Binding-site contacts:
Ligand atom C8 contacts residue GLN143 of chain 1.B at 3.4 Å.
Ligand atom O5 contacts residue ASN185 of chain 1.B at 2.4 Å (h-bond).
Ligand atom O7 contacts residue THR186 of chain 1.B at 3.7 Å.
Ligand atom C7 contacts residue SER187 of chain 1.B at 4.0 Å.
Ligand atom C8 contacts residue SER187 of chain 1.B at 4.0 Å.
Ligand atom C5 contacts residue ASN185 of chain 1.B at 3.6 Å.
Ligand atom C8 contacts residue GLN208 of chain 1.B at 4.0 Å.
Ligand atom O7 contacts residue ASN185 of chain 1.B at 2.9 Å (h-bond).
Ligand atom O5 contacts residue GLN208 of chain 1.B at 4.5 Å.
Ligand atom C1 contacts residue ASN185 of chain 1.B at 1.5 Å.
Ligand atom C7 contacts residue GLN143 of chain 1.B at 4.0 Å.
Ligand atom C5 contacts residue GLN208 of chain 1.B at 4.4 Å.
Ligand atom N2 contacts residue GLN143 of chain 1.B at 3.6 Å (h-bond).
Ligand atom N2 contacts residue GLN208 of chain 1.B at 3.0 Å (h-bond).
Ligand atom C3 contacts residue ASN185 of chain 1.B at 3.5 Å.
Ligand atom C2 contacts residue ASN185 of chain 1.B at 2.1 Å.
Ligand atom C8 contacts residue THR206 of chain 1.B at 3.6 Å.
Ligand atom C4 contacts residue ASN185 of chain 1.B at 3.9 Å.
Ligand atom C7 contacts residue ASN185 of chain 1.B at 3.1 Å.
Ligand atom C7 contacts residue GLN208 of chain 1.B at 3.9 Å.
Ligand atom C1 contacts residue GLN208 of chain 1.B at 3.6 Å.
Ligand atom O7 contacts residue SER187 of chain 1.B at 3.1 Å.
Ligand atom C2 contacts residue GLN208 of chain 1.B at 3.7 Å.
Ligand atom O3 contacts residue ASN185 of chain 1.B at 4.3 Å.
Ligand atom C3 contacts residue GLN208 of chain 1.B at 4.0 Å.
Ligand atom N2 contacts residue ASN185 of chain 1.B at 2.8 Å (h-bond).

Sequence of chain 1.B:
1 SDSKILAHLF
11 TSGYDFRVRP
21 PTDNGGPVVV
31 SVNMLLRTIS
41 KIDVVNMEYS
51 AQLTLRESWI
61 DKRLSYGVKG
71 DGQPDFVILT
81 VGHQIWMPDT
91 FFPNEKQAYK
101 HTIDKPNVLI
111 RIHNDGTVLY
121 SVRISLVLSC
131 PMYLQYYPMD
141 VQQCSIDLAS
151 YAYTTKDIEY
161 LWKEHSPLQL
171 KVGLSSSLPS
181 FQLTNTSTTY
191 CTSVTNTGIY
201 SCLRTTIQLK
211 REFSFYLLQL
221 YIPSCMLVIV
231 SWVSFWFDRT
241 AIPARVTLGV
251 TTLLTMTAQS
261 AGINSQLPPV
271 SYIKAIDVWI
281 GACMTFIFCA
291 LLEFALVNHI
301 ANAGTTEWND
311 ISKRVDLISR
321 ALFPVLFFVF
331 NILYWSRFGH

A small-molecule ligand and the protein it binds are described below.
Small molecule (SMILES): CC(=O)N[C@@H]1[C@@H](O)[C@H](O)[C@@H](CO)O[C@H]1O